The small molecule below binds the protein below.
Small molecule (SMILES): Nc1c2ccccc2[nH+]c2ccccc12

Sequence of chain 1.B:
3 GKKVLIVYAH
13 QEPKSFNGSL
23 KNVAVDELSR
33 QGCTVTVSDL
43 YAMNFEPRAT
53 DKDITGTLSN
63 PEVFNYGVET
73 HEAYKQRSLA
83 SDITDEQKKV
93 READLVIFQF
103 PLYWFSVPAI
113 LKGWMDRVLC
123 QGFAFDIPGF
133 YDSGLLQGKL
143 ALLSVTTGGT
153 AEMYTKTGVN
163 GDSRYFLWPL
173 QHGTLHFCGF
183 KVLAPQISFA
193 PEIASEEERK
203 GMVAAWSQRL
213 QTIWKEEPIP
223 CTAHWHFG

Binding-site contacts:
Ligand atom C12 contacts residue PHE179 of chain 1.B at 3.6 Å (hydrophobic).
Ligand atom C11 contacts residue FAD1 of chain 1.F at 3.3 Å.
Ligand atom C6 contacts residue FAD1 of chain 1.F at 3.3 Å.
Ligand atom C9 contacts residue TRP106 of chain 1.A at 4.2 Å (hydrophobic).
Ligand atom N9 contacts residue FAD1 of chain 1.F at 3.6 Å (h-bond).
Ligand atom C9 contacts residue PHE179 of chain 1.B at 3.9 Å (hydrophobic).
Ligand atom C9 contacts residue PHE127 of chain 1.B at 4.2 Å (hydrophobic).
Ligand atom C7 contacts residue TYR156 of chain 1.A at 4.3 Å (hydrophobic).
Ligand atom N9 contacts residue TRP106 of chain 1.A at 2.9 Å.
Ligand atom C3 contacts residue FAD1 of chain 1.F at 3.4 Å.
Ligand atom C5 contacts residue FAD1 of chain 1.F at 3.3 Å.
Ligand atom C1 contacts residue FAD1 of chain 1.F at 3.3 Å.
Ligand atom C7 contacts residue PHE179 of chain 1.B at 3.6 Å (hydrophobic).
Ligand atom C7 contacts residue FAD1 of chain 1.F at 3.3 Å.
Ligand atom C7 contacts residue PHE107 of chain 1.A at 4.2 Å (hydrophobic).
Ligand atom C14 contacts residue FAD1 of chain 1.F at 3.3 Å.
Ligand atom C1 contacts residue PHE127 of chain 1.B at 3.3 Å (hydrophobic).
Ligand atom C14 contacts residue PHE127 of chain 1.B at 3.6 Å (hydrophobic).
Ligand atom C9 contacts residue FAD1 of chain 1.F at 3.3 Å.
Ligand atom C7 contacts residue ASN162 of chain 1.A at 4.3 Å.
Ligand atom C5 contacts residue GLY151 of chain 1.A at 4.3 Å.
Ligand atom C13 contacts residue PHE127 of chain 1.B at 3.5 Å (hydrophobic).
Ligand atom C1 contacts residue TRP106 of chain 1.A at 3.8 Å (hydrophobic).
Ligand atom C4 contacts residue FAD1 of chain 1.F at 3.4 Å.
Ligand atom C2 contacts residue FAD1 of chain 1.F at 3.3 Å.
Ligand atom C8 contacts residue PHE107 of chain 1.A at 4.2 Å (hydrophobic).
Ligand atom C6 contacts residue GLY151 of chain 1.A at 4.1 Å.
Ligand atom N9 contacts residue PHE179 of chain 1.B at 3.6 Å.
Ligand atom C8 contacts residue PHE179 of chain 1.B at 3.3 Å (hydrophobic).
Ligand atom C5 contacts residue GLY150 of chain 1.A at 4.2 Å.
Ligand atom C12 contacts residue FAD1 of chain 1.F at 3.3 Å.
Ligand atom C13 contacts residue FAD1 of chain 1.F at 3.3 Å.
Ligand atom N10 contacts residue FAD1 of chain 1.F at 3.3 Å (h-bond).
Ligand atom C3 contacts residue PHE127 of chain 1.B at 3.6 Å (hydrophobic).
Ligand atom C2 contacts residue PHE127 of chain 1.B at 3.4 Å (hydrophobic).
Ligand atom C6 contacts residue ASN162 of chain 1.A at 4.4 Å.
Ligand atom C11 contacts residue PHE179 of chain 1.B at 4.4 Å (hydrophobic).
Ligand atom N10 contacts residue PHE127 of chain 1.B at 4.4 Å.
Ligand atom C4 contacts residue PHE127 of chain 1.B at 3.7 Å (hydrophobic).
Ligand atom C8 contacts residue FAD1 of chain 1.F at 3.3 Å.

Sequence of chain 1.A:
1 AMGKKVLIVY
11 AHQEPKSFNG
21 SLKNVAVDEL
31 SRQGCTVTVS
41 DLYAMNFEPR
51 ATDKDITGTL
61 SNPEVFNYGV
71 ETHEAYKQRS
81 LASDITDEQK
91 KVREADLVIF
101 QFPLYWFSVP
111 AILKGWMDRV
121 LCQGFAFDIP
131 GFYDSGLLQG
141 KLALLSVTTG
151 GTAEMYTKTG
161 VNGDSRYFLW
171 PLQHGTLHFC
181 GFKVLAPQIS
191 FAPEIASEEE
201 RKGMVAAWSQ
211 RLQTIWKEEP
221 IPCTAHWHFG